Binding-site contacts:
Ligand atom C5 contacts residue ARG451 of chain 1.C at 4.3 Å.
Ligand atom C3 contacts residue ASN346 of chain 1.C at 3.8 Å.
Ligand atom C5 contacts residue ASN346 of chain 1.C at 3.7 Å.
Ligand atom O5 contacts residue ASN346 of chain 1.C at 2.3 Å (h-bond).
Ligand atom O7 contacts residue ASN346 of chain 1.C at 3.1 Å (h-bond).
Ligand atom C1 contacts residue ARG451 of chain 1.C at 3.8 Å.
Ligand atom C8 contacts residue LYS344 of chain 1.C at 4.2 Å.
Ligand atom O7 contacts residue LYS344 of chain 1.C at 3.5 Å.
Ligand atom C2 contacts residue ASN346 of chain 1.C at 2.5 Å.
Ligand atom C7 contacts residue LYS344 of chain 1.C at 4.2 Å.
Ligand atom C1 contacts residue ASN346 of chain 1.C at 1.4 Å.
Ligand atom C4 contacts residue ASN346 of chain 1.C at 4.2 Å.
Ligand atom C7 contacts residue ASN346 of chain 1.C at 3.3 Å.
Ligand atom C8 contacts residue ASN346 of chain 1.C at 4.5 Å.
Ligand atom N2 contacts residue ASN346 of chain 1.C at 3.0 Å (h-bond).
Ligand atom O5 contacts residue ARG451 of chain 1.C at 3.1 Å (salt-bridge).
Ligand atom C6 contacts residue ARG451 of chain 1.C at 4.1 Å.

A protein and the small-molecule ligand that binds it are described below.
Small molecule (SMILES): CC(=O)N[C@@H]1[C@@H](O)[C@H](O)[C@@H](CO)O[C@H]1O

Sequence of chain 1.C:
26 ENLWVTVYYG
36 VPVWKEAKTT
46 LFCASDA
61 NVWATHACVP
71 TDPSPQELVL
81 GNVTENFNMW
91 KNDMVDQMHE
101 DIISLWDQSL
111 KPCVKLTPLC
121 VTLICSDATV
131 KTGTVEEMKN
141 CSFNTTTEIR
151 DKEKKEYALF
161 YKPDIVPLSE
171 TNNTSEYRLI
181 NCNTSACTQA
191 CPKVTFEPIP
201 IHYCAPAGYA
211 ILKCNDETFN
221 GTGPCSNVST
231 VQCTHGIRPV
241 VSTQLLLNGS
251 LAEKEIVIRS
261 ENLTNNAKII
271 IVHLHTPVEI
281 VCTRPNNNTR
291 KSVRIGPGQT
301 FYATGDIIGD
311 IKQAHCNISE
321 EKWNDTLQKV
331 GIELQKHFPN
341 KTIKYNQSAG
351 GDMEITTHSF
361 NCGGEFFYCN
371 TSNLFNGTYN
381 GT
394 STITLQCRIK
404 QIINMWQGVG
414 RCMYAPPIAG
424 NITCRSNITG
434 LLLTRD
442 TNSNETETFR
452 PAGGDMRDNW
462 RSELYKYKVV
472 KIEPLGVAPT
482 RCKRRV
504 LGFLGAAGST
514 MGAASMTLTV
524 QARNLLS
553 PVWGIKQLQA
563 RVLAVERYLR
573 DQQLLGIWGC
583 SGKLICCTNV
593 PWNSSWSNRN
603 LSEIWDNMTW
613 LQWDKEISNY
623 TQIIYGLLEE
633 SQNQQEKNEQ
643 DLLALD